Binding-site contacts:
Ligand atom O21 contacts residue LEU163 of chain 1.A at 3.6 Å.
Ligand atom C2 contacts residue GLU100 of chain 1.A at 3.6 Å.
Ligand atom O5 contacts residue ALA73 of chain 1.A at 3.5 Å.
Ligand atom O2 contacts residue GLU100 of chain 1.A at 2.5 Å (salt-bridge).
Ligand atom C18 contacts residue SER93 of chain 1.A at 3.9 Å.
Ligand atom O1 contacts residue ALA73 of chain 1.A at 3.5 Å.
Ligand atom C16 contacts residue PHE77 of chain 1.A at 3.8 Å (hydrophobic).
Ligand atom C15 contacts residue ALA73 of chain 1.A at 3.7 Å (hydrophobic).
Ligand atom C6 contacts residue LYS128 of chain 1.A at 3.4 Å.
Ligand atom O6A contacts residue ASP69 of chain 1.A at 3.6 Å.
Ligand atom O21 contacts residue LEU162 of chain 1.A at 3.6 Å.
Ligand atom C14 contacts residue ARG76 of chain 1.A at 3.6 Å.
Ligand atom O3 contacts residue GLN104 of chain 1.A at 3.5 Å (h-bond).
Ligand atom O6B contacts residue LYS128 of chain 1.A at 3.3 Å (salt-bridge).
Ligand atom O1 contacts residue ARG76 of chain 1.A at 3.2 Å (salt-bridge).
Ligand atom N20 contacts residue MET90 of chain 1.A at 3.8 Å.
Ligand atom C3 contacts residue ARG72 of chain 1.A at 3.9 Å.
Ligand atom C3 contacts residue GLU100 of chain 1.A at 3.3 Å.
Ligand atom O6B contacts residue ALA73 of chain 1.A at 3.8 Å.
Ligand atom O4 contacts residue VAL108 of chain 1.A at 3.5 Å.
Ligand atom O6A contacts residue LYS128 of chain 1.A at 2.7 Å (salt-bridge).
Ligand atom O21 contacts residue THR166 of chain 1.A at 3.2 Å (h-bond).
Ligand atom C4 contacts residue ARG72 of chain 1.A at 3.6 Å.
Ligand atom C6 contacts residue TYR167 of chain 1.A at 3.6 Å (hydrophobic).
Ligand atom C17 contacts residue THR166 of chain 1.A at 3.5 Å.
Ligand atom O22 contacts residue MET90 of chain 1.A at 3.3 Å.
Ligand atom O3 contacts residue ARG72 of chain 1.A at 2.6 Å (salt-bridge).
Ligand atom O6B contacts residue ILE132 of chain 1.A at 3.5 Å.
Ligand atom O6A contacts residue TYR167 of chain 1.A at 3.9 Å.
Ligand atom O6B contacts residue TYR167 of chain 1.A at 2.8 Å (h-bond).
Ligand atom O22 contacts residue THR166 of chain 1.A at 2.8 Å (h-bond).
Ligand atom O6A contacts residue VAL108 of chain 1.A at 3.9 Å.
Ligand atom N20 contacts residue THR166 of chain 1.A at 2.9 Å (h-bond).
Ligand atom C19 contacts residue ARG76 of chain 1.A at 3.5 Å.
Ligand atom O3 contacts residue GLU100 of chain 1.A at 2.8 Å (salt-bridge).
Ligand atom O22 contacts residue ILE94 of chain 1.A at 3.9 Å.
Ligand atom O4 contacts residue ARG72 of chain 1.A at 2.8 Å (salt-bridge).
Ligand atom C17 contacts residue PHE77 of chain 1.A at 3.9 Å (hydrophobic).
Ligand atom C18 contacts residue THR166 of chain 1.A at 3.6 Å.
Ligand atom O2 contacts residue ARG76 of chain 1.A at 3.1 Å (salt-bridge).

A small-molecule ligand and the protein it binds are described below.
Small molecule (SMILES): O=C(O)[C@H]1O[C@@H](Oc2ccc([N+](=O)[O-])cc2)[C@H](O)[C@@H](O)[C@@H]1O

Sequence of chain 1.A:
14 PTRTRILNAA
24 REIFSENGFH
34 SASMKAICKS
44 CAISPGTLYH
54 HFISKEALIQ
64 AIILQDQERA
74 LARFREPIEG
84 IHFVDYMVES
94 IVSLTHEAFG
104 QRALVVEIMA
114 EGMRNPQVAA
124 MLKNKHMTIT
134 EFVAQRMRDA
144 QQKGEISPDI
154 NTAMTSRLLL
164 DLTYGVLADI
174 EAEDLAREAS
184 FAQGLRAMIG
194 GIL